Binding-site contacts:
Ligand atom C1 contacts residue PHE94 of chain 1.E at 4.3 Å (hydrophobic).
Ligand atom O6 contacts residue PHE94 of chain 1.E at 4.3 Å.
Ligand atom C5 contacts residue ASN63 of chain 1.E at 3.3 Å.
Ligand atom O5 contacts residue PHE94 of chain 1.E at 3.6 Å.
Ligand atom C3 contacts residue ASN63 of chain 1.E at 3.6 Å.
Ligand atom N2 contacts residue ASN63 of chain 1.E at 3.1 Å (h-bond).
Ligand atom O6 contacts residue ASN63 of chain 1.E at 4.4 Å.
Ligand atom C2 contacts residue ASN63 of chain 1.E at 2.4 Å.
Ligand atom N2 contacts residue SER92 of chain 1.E at 4.0 Å.
Ligand atom O7 contacts residue ASN63 of chain 1.E at 4.1 Å.
Ligand atom O5 contacts residue ASN63 of chain 1.E at 2.4 Å (h-bond).
Ligand atom C7 contacts residue ASN63 of chain 1.E at 3.9 Å.
Ligand atom C1 contacts residue ASN63 of chain 1.E at 1.4 Å.
Ligand atom C8 contacts residue SER92 of chain 1.E at 3.6 Å.
Ligand atom C4 contacts residue ASN63 of chain 1.E at 3.9 Å.
Ligand atom C6 contacts residue ASN63 of chain 1.E at 3.6 Å.
Ligand atom C7 contacts residue SER92 of chain 1.E at 4.4 Å.
Ligand atom C8 contacts residue ARG62 of chain 1.E at 4.4 Å.

This small molecule binds to this protein.
Small molecule (SMILES): CC(=O)N[C@H]1[C@H](O[C@H]2[C@H](O)[C@@H](NC(C)=O)CO[C@@H]2CO)O[C@H](CO)[C@@H](O)[C@@H]1O

Sequence of chain 1.E:
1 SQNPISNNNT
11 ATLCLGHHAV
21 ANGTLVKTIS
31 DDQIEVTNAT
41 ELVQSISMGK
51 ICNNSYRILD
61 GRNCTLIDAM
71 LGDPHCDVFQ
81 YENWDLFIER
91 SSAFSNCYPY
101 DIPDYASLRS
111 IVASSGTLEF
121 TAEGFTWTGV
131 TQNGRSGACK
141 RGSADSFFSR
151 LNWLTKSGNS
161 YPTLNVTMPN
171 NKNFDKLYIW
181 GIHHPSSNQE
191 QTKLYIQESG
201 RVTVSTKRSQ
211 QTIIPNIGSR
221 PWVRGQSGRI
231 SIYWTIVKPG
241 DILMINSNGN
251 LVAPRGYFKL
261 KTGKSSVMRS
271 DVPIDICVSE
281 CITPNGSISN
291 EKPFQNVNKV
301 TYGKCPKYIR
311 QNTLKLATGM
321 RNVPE